Binding-site contacts:
Ligand atom O7 contacts residue ASN331 of chain 1.C at 4.4 Å.
Ligand atom O7 contacts residue LEU582 of chain 1.C at 4.4 Å.
Ligand atom O4 contacts residue GLN580 of chain 1.C at 4.2 Å.
Ligand atom C5 contacts residue ILE332 of chain 1.C at 4.2 Å (hydrophobic).
Ligand atom C3 contacts residue ASN331 of chain 1.C at 3.8 Å.
Ligand atom C1 contacts residue ASN331 of chain 1.C at 1.4 Å.
Ligand atom N2 contacts residue ASN331 of chain 1.C at 2.9 Å (h-bond).
Ligand atom C2 contacts residue GLN580 of chain 1.C at 3.7 Å.
Ligand atom C5 contacts residue GLN580 of chain 1.C at 3.6 Å.
Ligand atom N2 contacts residue PRO579 of chain 1.C at 3.4 Å (h-bond).
Ligand atom C4 contacts residue ASN331 of chain 1.C at 4.2 Å.
Ligand atom C8 contacts residue ASN331 of chain 1.C at 3.7 Å.
Ligand atom C1 contacts residue GLN580 of chain 1.C at 3.4 Å.
Ligand atom C4 contacts residue GLN580 of chain 1.C at 3.9 Å.
Ligand atom C1 contacts residue PRO579 of chain 1.C at 4.2 Å (hydrophobic).
Ligand atom O6 contacts residue ILE332 of chain 1.C at 3.8 Å.
Ligand atom O5 contacts residue ASN331 of chain 1.C at 2.4 Å (h-bond).
Ligand atom O7 contacts residue PRO579 of chain 1.C at 3.9 Å.
Ligand atom C3 contacts residue GLN580 of chain 1.C at 3.3 Å.
Ligand atom N2 contacts residue GLN580 of chain 1.C at 3.9 Å.
Ligand atom C6 contacts residue ILE332 of chain 1.C at 4.1 Å (hydrophobic).
Ligand atom C7 contacts residue PRO579 of chain 1.C at 4.1 Å (hydrophobic).
Ligand atom C7 contacts residue ASN331 of chain 1.C at 3.5 Å.
Ligand atom C2 contacts residue PRO579 of chain 1.C at 4.3 Å (hydrophobic).
Ligand atom C2 contacts residue ASN331 of chain 1.C at 2.5 Å.
Ligand atom C5 contacts residue ASN331 of chain 1.C at 3.7 Å.
Ligand atom O5 contacts residue ILE332 of chain 1.C at 3.7 Å.
Ligand atom O3 contacts residue GLN580 of chain 1.C at 4.4 Å.
Ligand atom C1 contacts residue ILE332 of chain 1.C at 4.4 Å (hydrophobic).
Ligand atom O5 contacts residue GLN580 of chain 1.C at 4.0 Å.

This protein binds this small molecule.
Small molecule (SMILES): CC(=O)N[C@@H]1[C@@H](O)[C@H](O)[C@@H](CO)O[C@H]1O

Sequence of chain 1.C:
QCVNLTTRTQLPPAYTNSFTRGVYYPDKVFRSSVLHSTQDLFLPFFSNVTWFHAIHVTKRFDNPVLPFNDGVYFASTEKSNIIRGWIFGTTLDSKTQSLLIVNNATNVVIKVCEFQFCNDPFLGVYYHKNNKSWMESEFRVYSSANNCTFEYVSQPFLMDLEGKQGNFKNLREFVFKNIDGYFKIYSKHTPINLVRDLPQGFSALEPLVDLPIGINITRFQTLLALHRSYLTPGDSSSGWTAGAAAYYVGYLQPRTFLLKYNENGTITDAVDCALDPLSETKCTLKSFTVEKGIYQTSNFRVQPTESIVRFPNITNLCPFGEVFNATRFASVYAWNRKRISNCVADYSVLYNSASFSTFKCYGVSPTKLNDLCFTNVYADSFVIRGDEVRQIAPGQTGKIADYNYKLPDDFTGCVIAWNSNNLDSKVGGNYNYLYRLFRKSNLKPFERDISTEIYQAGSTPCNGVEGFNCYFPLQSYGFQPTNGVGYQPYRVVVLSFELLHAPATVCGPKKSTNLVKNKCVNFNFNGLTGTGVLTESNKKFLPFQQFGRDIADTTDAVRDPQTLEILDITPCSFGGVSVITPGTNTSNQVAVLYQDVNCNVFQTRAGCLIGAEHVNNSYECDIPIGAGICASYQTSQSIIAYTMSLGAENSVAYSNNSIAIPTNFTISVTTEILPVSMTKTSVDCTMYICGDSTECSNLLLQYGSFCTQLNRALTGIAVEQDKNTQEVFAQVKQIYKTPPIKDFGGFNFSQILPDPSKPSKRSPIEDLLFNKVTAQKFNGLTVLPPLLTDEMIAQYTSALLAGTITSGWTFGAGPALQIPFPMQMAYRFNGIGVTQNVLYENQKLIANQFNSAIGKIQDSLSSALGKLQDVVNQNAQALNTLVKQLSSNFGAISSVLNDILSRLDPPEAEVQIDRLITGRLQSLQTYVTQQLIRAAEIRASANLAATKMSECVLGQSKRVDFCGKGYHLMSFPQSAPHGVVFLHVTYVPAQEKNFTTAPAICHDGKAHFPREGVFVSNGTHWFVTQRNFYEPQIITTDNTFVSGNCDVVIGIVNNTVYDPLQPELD